Sequence of chain 1.A:
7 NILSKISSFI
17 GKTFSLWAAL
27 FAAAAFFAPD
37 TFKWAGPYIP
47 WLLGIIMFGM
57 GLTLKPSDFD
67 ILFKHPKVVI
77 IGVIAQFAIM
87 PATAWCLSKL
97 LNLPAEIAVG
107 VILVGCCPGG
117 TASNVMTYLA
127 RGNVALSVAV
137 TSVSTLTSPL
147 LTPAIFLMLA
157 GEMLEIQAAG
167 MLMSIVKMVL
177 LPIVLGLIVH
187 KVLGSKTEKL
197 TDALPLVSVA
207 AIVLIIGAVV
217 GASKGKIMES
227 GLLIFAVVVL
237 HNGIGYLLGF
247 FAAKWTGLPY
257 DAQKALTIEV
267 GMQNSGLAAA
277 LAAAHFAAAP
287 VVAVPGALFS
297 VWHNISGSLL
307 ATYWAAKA

The protein below binds the small molecule below.
Small molecule (SMILES): C[C@H](CCC(=O)NCCS(=O)(=O)O)[C@H]1CC[C@H]2[C@@H]3[C@H](O)C[C@@H]4C[C@H](O)CC[C@]4(C)[C@H]3C[C@H](O)[C@]12C

Binding-site contacts:
Ligand atom C16 contacts residue THR252 of chain 1.A at 3.2 Å.
Ligand atom O12 contacts residue ILE77 of chain 1.A at 3.3 Å.
Ligand atom C7 contacts residue GLY253 of chain 1.A at 3.4 Å.
Ligand atom O7 contacts residue PRO255 of chain 1.A at 4.5 Å.
Ligand atom O3 contacts residue PRO255 of chain 1.A at 3.6 Å.
Ligand atom C4 contacts residue PRO255 of chain 1.A at 3.8 Å (hydrophobic).
Ligand atom O7 contacts residue LEU254 of chain 1.A at 3.5 Å (h-bond).
Ligand atom C7 contacts residue THR252 of chain 1.A at 4.4 Å.
Ligand atom C2 contacts residue VAL74 of chain 1.A at 3.6 Å (hydrophobic).
Ligand atom C3 contacts residue PRO255 of chain 1.A at 4.3 Å (hydrophobic).
Ligand atom C1 contacts residue VAL74 of chain 1.A at 4.2 Å (hydrophobic).
Ligand atom O7 contacts residue GLY253 of chain 1.A at 2.7 Å (h-bond).
Ligand atom O7 contacts residue THR252 of chain 1.A at 3.9 Å.
Ligand atom C6 contacts residue GLY253 of chain 1.A at 4.0 Å.
Ligand atom C12 contacts residue ILE77 of chain 1.A at 4.4 Å (hydrophobic).
Ligand atom O12 contacts residue VAL74 of chain 1.A at 4.4 Å.
Ligand atom C11 contacts residue VAL74 of chain 1.A at 4.5 Å (hydrophobic).
Ligand atom O12 contacts residue THR252 of chain 1.A at 4.3 Å.
Ligand atom O12 contacts residue LYS73 of chain 1.A at 4.3 Å.
Ligand atom C9 contacts residue LEU254 of chain 1.A at 4.5 Å (hydrophobic).
Ligand atom C15 contacts residue THR252 of chain 1.A at 3.1 Å.
Ligand atom C13 contacts residue THR252 of chain 1.A at 4.2 Å.
Ligand atom C2 contacts residue HIS71 of chain 1.A at 4.4 Å.
Ligand atom C17 contacts residue THR252 of chain 1.A at 3.6 Å.
Ligand atom C11 contacts residue LYS73 of chain 1.A at 4.4 Å.
Ligand atom C8 contacts residue THR252 of chain 1.A at 4.5 Å.
Ligand atom C12 contacts residue LYS73 of chain 1.A at 4.0 Å.
Ligand atom C14 contacts residue THR252 of chain 1.A at 3.3 Å.
Ligand atom O12 contacts residue LEU254 of chain 1.A at 3.6 Å.